The protein below binds the small molecule below.
Small molecule (SMILES): COc1c2occc2cc2ccc(=O)oc12

Sequence of chain 1.A:
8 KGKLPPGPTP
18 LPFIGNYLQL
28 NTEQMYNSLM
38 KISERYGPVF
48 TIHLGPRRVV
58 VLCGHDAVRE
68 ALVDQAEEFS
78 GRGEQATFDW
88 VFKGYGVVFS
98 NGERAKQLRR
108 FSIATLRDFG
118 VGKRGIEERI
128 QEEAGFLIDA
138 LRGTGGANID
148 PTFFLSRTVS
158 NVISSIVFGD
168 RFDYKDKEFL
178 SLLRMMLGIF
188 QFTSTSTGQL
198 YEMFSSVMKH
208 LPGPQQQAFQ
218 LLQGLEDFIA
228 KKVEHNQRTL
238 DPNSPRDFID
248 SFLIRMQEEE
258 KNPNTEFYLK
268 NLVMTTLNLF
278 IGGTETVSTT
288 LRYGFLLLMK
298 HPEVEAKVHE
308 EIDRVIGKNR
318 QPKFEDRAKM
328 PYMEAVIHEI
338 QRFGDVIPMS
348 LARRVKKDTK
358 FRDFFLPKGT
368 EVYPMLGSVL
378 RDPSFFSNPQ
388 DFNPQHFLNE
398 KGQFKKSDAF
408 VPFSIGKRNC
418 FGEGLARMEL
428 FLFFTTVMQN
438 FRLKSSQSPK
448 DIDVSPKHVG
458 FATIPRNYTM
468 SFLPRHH

Binding-site contacts:
Ligand atom O1 contacts residue ASN275 of chain 1.A at 3.3 Å (h-bond).
Ligand atom O1 contacts residue GLY279 of chain 1.A at 3.8 Å.
Ligand atom C12 contacts residue GLY279 of chain 1.A at 4.0 Å.
Ligand atom O2 contacts residue THR283 of chain 1.A at 3.9 Å.
Ligand atom C6 contacts residue ILE278 of chain 1.A at 4.1 Å (hydrophobic).
Ligand atom C8 contacts residue PHE458 of chain 1.A at 3.3 Å (hydrophobic).
Ligand atom C5 contacts residue ASN275 of chain 1.A at 3.6 Å.
Ligand atom C2 contacts residue THR283 of chain 1.A at 3.5 Å.
Ligand atom O4 contacts residue ASN275 of chain 1.A at 2.8 Å (h-bond).
Ligand atom C3 contacts residue PHE458 of chain 1.A at 3.8 Å (hydrophobic).
Ligand atom C5 contacts residue ILE278 of chain 1.A at 4.0 Å (hydrophobic).
Ligand atom C6 contacts residue PHE89 of chain 1.A at 3.7 Å (hydrophobic).
Ligand atom O4 contacts residue PHE89 of chain 1.A at 3.0 Å.
Ligand atom C11 contacts residue GLY279 of chain 1.A at 3.3 Å.
Ligand atom C2 contacts residue HEM1 of chain 1.E at 3.2 Å.
Ligand atom C3 contacts residue LEU348 of chain 1.A at 3.8 Å (hydrophobic).
Ligand atom C11 contacts residue ASN275 of chain 1.A at 4.2 Å.
Ligand atom C4 contacts residue ASN275 of chain 1.A at 3.0 Å.
Ligand atom C3 contacts residue ILE344 of chain 1.A at 3.6 Å (hydrophobic).
Ligand atom C4 contacts residue VAL95 of chain 1.A at 3.1 Å (hydrophobic).
Ligand atom C6 contacts residue PHE85 of chain 1.A at 3.3 Å (hydrophobic).
Ligand atom C4 contacts residue GLY279 of chain 1.A at 3.8 Å.
Ligand atom O1 contacts residue ILE278 of chain 1.A at 4.1 Å.
Ligand atom O4 contacts residue LEU274 of chain 1.A at 3.9 Å.
Ligand atom C10 contacts residue GLY279 of chain 1.A at 4.0 Å.
Ligand atom O4 contacts residue ILE278 of chain 1.A at 3.9 Å.
Ligand atom C7 contacts residue PHE96 of chain 1.A at 3.9 Å (hydrophobic).
Ligand atom C4 contacts residue HEM1 of chain 1.E at 3.5 Å.
Ligand atom C5 contacts residue PHE89 of chain 1.A at 3.8 Å (hydrophobic).
Ligand atom C9 contacts residue LEU348 of chain 1.A at 4.2 Å (hydrophobic).
Ligand atom C7 contacts residue PHE85 of chain 1.A at 3.3 Å (hydrophobic).
Ligand atom O2 contacts residue HEM1 of chain 1.E at 3.2 Å.
Ligand atom C12 contacts residue ASN275 of chain 1.A at 4.2 Å.
Ligand atom C3 contacts residue THR283 of chain 1.A at 3.9 Å.
Ligand atom O3 contacts residue HEM1 of chain 1.E at 3.8 Å.
Ligand atom C5 contacts residue PHE96 of chain 1.A at 4.1 Å (hydrophobic).
Ligand atom O3 contacts residue GLY279 of chain 1.A at 2.8 Å.
Ligand atom C6 contacts residue PHE96 of chain 1.A at 3.7 Å (hydrophobic).
Ligand atom C9 contacts residue PHE458 of chain 1.A at 3.9 Å (hydrophobic).
Ligand atom O3 contacts residue ASN275 of chain 1.A at 3.3 Å (h-bond).